Sequence of chain 1.J:
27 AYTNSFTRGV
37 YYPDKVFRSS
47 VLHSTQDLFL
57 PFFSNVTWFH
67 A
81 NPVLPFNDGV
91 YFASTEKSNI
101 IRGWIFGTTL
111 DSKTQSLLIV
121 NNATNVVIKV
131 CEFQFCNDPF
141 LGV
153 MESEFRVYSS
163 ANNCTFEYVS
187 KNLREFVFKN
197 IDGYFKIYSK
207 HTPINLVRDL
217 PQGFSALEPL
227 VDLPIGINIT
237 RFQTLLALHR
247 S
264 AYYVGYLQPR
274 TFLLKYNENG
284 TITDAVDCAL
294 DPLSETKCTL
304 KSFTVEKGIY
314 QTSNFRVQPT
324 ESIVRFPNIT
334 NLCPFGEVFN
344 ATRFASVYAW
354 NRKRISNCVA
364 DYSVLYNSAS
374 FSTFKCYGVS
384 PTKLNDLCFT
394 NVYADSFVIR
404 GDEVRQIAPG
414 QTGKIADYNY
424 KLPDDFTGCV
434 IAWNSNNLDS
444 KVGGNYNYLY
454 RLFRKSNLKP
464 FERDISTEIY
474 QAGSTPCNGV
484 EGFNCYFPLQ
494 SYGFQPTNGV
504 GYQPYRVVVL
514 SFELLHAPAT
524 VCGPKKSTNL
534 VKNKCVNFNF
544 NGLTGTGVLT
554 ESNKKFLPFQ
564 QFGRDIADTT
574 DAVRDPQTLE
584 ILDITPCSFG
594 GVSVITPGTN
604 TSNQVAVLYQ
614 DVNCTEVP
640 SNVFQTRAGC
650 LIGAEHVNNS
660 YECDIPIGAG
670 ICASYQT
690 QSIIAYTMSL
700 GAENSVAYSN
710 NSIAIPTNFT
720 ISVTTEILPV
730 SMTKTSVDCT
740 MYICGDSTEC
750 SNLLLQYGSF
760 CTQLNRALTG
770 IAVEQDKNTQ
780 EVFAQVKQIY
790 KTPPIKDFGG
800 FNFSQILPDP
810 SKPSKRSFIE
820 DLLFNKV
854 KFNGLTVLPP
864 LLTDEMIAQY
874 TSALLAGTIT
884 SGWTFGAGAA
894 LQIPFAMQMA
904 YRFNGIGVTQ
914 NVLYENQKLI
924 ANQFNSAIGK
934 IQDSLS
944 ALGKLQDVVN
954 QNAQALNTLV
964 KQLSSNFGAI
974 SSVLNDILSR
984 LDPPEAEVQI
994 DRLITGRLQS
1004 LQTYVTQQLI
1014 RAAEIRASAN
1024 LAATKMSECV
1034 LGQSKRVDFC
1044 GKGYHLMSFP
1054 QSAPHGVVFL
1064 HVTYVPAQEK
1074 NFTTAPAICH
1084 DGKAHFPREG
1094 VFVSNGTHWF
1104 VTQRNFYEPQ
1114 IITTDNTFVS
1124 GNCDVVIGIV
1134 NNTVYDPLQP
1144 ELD

This small molecule binds to this protein.
Small molecule (SMILES): CC(=O)N[C@H]1[C@H](O[C@H]2[C@H](O)[C@@H](NC(C)=O)CO[C@@H]2CO)O[C@H](CO)[C@@H](O)[C@@H]1O

Binding-site contacts:
Ligand atom C4 contacts residue ASN1134 of chain 1.J at 4.4 Å.
Ligand atom O7 contacts residue ASN1134 of chain 1.J at 3.4 Å (h-bond).
Ligand atom C5 contacts residue ASN1134 of chain 1.J at 3.6 Å.
Ligand atom C2 contacts residue ASN1134 of chain 1.J at 2.9 Å.
Ligand atom C3 contacts residue ASN1134 of chain 1.J at 4.0 Å.
Ligand atom C7 contacts residue ASN1134 of chain 1.J at 3.5 Å.
Ligand atom N2 contacts residue ASN1134 of chain 1.J at 3.2 Å (h-bond).
Ligand atom O5 contacts residue ASN1134 of chain 1.J at 2.5 Å (h-bond).
Ligand atom C1 contacts residue ASN1134 of chain 1.J at 1.6 Å.